The protein below binds the small molecule below.
Small molecule (SMILES): Nc1nc2c(ncn2CCCCC(F)(F)P(=O)(O)O)c(=O)[nH]1

Binding-site contacts:
Ligand atom O6 contacts residue PHE200 of chain 1.A at 3.5 Å.
Ligand atom C8 contacts residue ASN243 of chain 1.A at 3.8 Å.
Ligand atom O3P contacts residue HIS86 of chain 1.A at 2.9 Å (h-bond).
Ligand atom O1P contacts residue SER220 of chain 1.A at 2.7 Å (h-bond).
Ligand atom N7 contacts residue PHE200 of chain 1.A at 3.3 Å.
Ligand atom P contacts residue ARG84 of chain 1.A at 3.7 Å.
Ligand atom C10 contacts residue ALA116 of chain 1.A at 3.1 Å (hydrophobic).
Ligand atom N2 contacts residue MET219 of chain 1.A at 3.6 Å.
Ligand atom O2P contacts residue SER33 of chain 1.A at 3.2 Å (h-bond).
Ligand atom N7 contacts residue GLY118 of chain 1.A at 3.5 Å (h-bond).
Ligand atom F15 contacts residue SER33 of chain 1.A at 3.6 Å.
Ligand atom N3 contacts residue MET219 of chain 1.A at 3.8 Å.
Ligand atom O6 contacts residue VAL245 of chain 1.A at 3.7 Å.
Ligand atom O3P contacts residue GLY32 of chain 1.A at 3.4 Å.
Ligand atom N3 contacts residue VAL217 of chain 1.A at 3.6 Å (h-bond).
Ligand atom C5 contacts residue PHE200 of chain 1.A at 3.4 Å (hydrophobic).
Ligand atom N2 contacts residue GLU201 of chain 1.A at 2.6 Å (salt-bridge).
Ligand atom C14 contacts residue HIS86 of chain 1.A at 3.6 Å.
Ligand atom C5 contacts residue GLY118 of chain 1.A at 3.7 Å.
Ligand atom F15 contacts residue HIS86 of chain 1.A at 3.3 Å.
Ligand atom C2 contacts residue VAL217 of chain 1.A at 3.8 Å (hydrophobic).
Ligand atom O2P contacts residue ALA116 of chain 1.A at 3.2 Å (h-bond).
Ligand atom N3 contacts residue GLY218 of chain 1.A at 3.6 Å.
Ligand atom O1P contacts residue ARG84 of chain 1.A at 3.5 Å (salt-bridge).
Ligand atom C4 contacts residue VAL217 of chain 1.A at 3.7 Å (hydrophobic).
Ligand atom O3P contacts residue ARG84 of chain 1.A at 3.0 Å (salt-bridge).
Ligand atom N2 contacts residue VAL217 of chain 1.A at 3.3 Å.
Ligand atom C2 contacts residue GLU201 of chain 1.A at 3.4 Å.
Ligand atom N1 contacts residue VAL217 of chain 1.A at 3.5 Å.
Ligand atom F16 contacts residue HIS86 of chain 1.A at 3.2 Å.
Ligand atom C6 contacts residue PHE200 of chain 1.A at 3.6 Å (hydrophobic).
Ligand atom C13 contacts residue ALA116 of chain 1.A at 3.5 Å (hydrophobic).
Ligand atom O1P contacts residue ASN115 of chain 1.A at 3.2 Å.
Ligand atom N7 contacts residue ASN243 of chain 1.A at 3.1 Å (h-bond).
Ligand atom O2P contacts residue GLY32 of chain 1.A at 3.8 Å.
Ligand atom C8 contacts residue ALA117 of chain 1.A at 3.8 Å (hydrophobic).
Ligand atom O1P contacts residue ALA116 of chain 1.A at 3.8 Å.
Ligand atom N1 contacts residue GLU201 of chain 1.A at 2.6 Å (salt-bridge).
Ligand atom O6 contacts residue GLU201 of chain 1.A at 3.7 Å.
Ligand atom C6 contacts residue GLU201 of chain 1.A at 3.6 Å.

Sequence of chain 1.A:
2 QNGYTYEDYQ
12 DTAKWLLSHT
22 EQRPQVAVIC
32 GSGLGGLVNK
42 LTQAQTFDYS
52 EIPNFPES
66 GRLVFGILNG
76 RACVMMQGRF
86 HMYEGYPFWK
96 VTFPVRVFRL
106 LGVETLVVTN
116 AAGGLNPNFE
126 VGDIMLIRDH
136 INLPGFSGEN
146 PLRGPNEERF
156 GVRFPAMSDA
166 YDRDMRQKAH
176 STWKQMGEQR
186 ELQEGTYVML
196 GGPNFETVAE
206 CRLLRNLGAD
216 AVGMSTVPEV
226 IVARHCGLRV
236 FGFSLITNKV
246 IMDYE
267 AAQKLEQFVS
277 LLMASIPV